Binding-site contacts:
Ligand atom C7 contacts residue ASN310 of chain 1.D at 3.5 Å.
Ligand atom C5 contacts residue ASN310 of chain 1.D at 3.7 Å.
Ligand atom C1 contacts residue ASN310 of chain 1.D at 1.4 Å.
Ligand atom C3 contacts residue ASN310 of chain 1.D at 3.8 Å.
Ligand atom O7 contacts residue ASN310 of chain 1.D at 4.4 Å.
Ligand atom O7 contacts residue ARG306 of chain 1.D at 4.3 Å.
Ligand atom C4 contacts residue ASN310 of chain 1.D at 4.2 Å.
Ligand atom C2 contacts residue ASN310 of chain 1.D at 2.5 Å.
Ligand atom O6 contacts residue ASN310 of chain 1.D at 4.2 Å.
Ligand atom C8 contacts residue ASN310 of chain 1.D at 3.7 Å.
Ligand atom O5 contacts residue ASN310 of chain 1.D at 2.4 Å (h-bond).
Ligand atom N2 contacts residue ASN310 of chain 1.D at 2.9 Å (h-bond).

Sequence of chain 1.D:
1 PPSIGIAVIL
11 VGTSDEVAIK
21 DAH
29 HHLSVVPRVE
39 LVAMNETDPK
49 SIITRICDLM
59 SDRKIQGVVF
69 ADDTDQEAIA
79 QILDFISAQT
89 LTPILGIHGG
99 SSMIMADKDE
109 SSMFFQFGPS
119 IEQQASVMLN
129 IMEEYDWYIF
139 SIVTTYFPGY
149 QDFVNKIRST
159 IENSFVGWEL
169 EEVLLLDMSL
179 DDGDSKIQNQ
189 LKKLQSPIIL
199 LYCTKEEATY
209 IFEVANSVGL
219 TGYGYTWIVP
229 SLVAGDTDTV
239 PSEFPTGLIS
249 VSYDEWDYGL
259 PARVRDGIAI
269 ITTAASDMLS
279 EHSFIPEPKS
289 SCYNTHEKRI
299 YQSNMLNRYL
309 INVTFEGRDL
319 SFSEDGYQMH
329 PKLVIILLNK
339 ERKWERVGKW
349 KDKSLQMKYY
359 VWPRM

A small-molecule ligand and the protein it binds are described below.
Small molecule (SMILES): CC(=O)N[C@@H]1[C@@H](O)[C@H](O)[C@@H](CO)O[C@H]1O